Binding-site contacts:
Ligand atom N1 contacts residue VAL190 of chain 1.B at 3.6 Å.
Ligand atom O4 contacts residue PHE207 of chain 1.B at 3.7 Å.
Ligand atom O3B contacts residue ARG214 of chain 1.B at 3.8 Å.
Ligand atom O2B contacts residue ASN175 of chain 1.B at 3.1 Å (h-bond).
Ligand atom O4B contacts residue LEU250 of chain 1.B at 3.4 Å.
Ligand atom O3A contacts residue ASN175 of chain 1.B at 3.4 Å (h-bond).
Ligand atom C8' contacts residue TYR187 of chain 1.B at 3.3 Å (hydrophobic).
Ligand atom O2 contacts residue LEU206 of chain 1.B at 3.6 Å.
Ligand atom C4 contacts residue PHE207 of chain 1.B at 3.5 Å (hydrophobic).
Ligand atom C2 contacts residue PHE207 of chain 1.B at 3.4 Å (hydrophobic).
Ligand atom PB contacts residue ARG214 of chain 1.B at 3.7 Å.
Ligand atom O3B contacts residue GLN212 of chain 1.B at 3.5 Å (h-bond).
Ligand atom O2A contacts residue VAL190 of chain 1.B at 2.9 Å (h-bond).
Ligand atom O3' contacts residue GLN84 of chain 1.B at 3.0 Å (h-bond).
Ligand atom C3B contacts residue ASP276 of chain 1.B at 3.5 Å.
Ligand atom O4B contacts residue VAL190 of chain 1.B at 3.4 Å.
Ligand atom C4' contacts residue VAL83 of chain 1.B at 3.6 Å (hydrophobic).
Ligand atom O2B contacts residue ARG214 of chain 1.B at 3.1 Å (salt-bridge).
Ligand atom C4B contacts residue LEU250 of chain 1.B at 3.7 Å (hydrophobic).
Ligand atom N1 contacts residue PHE207 of chain 1.B at 3.7 Å.
Ligand atom O2 contacts residue THR205 of chain 1.B at 3.6 Å (h-bond).
Ligand atom N3 contacts residue THR205 of chain 1.B at 2.7 Å (h-bond).
Ligand atom O3B contacts residue ASP276 of chain 1.B at 2.9 Å (salt-bridge).
Ligand atom O2A contacts residue GLY189 of chain 1.B at 3.5 Å.
Ligand atom O4 contacts residue THR205 of chain 1.B at 3.5 Å (h-bond).
Ligand atom C2 contacts residue THR205 of chain 1.B at 3.6 Å.
Ligand atom C6 contacts residue ARG273 of chain 1.B at 3.7 Å.
Ligand atom O4' contacts residue GLN84 of chain 1.B at 3.7 Å.
Ligand atom C5B contacts residue VAL190 of chain 1.B at 3.8 Å (hydrophobic).
Ligand atom C8' contacts residue GLY189 of chain 1.B at 3.5 Å.
Ligand atom C6 contacts residue VAL190 of chain 1.B at 3.6 Å (hydrophobic).
Ligand atom O1B contacts residue ARG214 of chain 1.B at 2.7 Å (salt-bridge).
Ligand atom O6' contacts residue VAL83 of chain 1.B at 3.4 Å.
Ligand atom O2' contacts residue ARG273 of chain 1.B at 3.6 Å.
Ligand atom C4 contacts residue THR205 of chain 1.B at 3.5 Å.
Ligand atom O2 contacts residue PHE207 of chain 1.B at 2.9 Å (h-bond).
Ligand atom O3' contacts residue VAL83 of chain 1.B at 3.6 Å.
Ligand atom C1B contacts residue LEU250 of chain 1.B at 3.7 Å (hydrophobic).
Ligand atom N3 contacts residue PHE207 of chain 1.B at 3.4 Å.
Ligand atom N3 contacts residue PHE194 of chain 1.B at 3.5 Å.

This small molecule binds to this protein.
Small molecule (SMILES): CC(=O)N[C@H]1[C@@H](O[P](=O)(O)O[P](=O)(O)OC[C@H]2O[C@@H](n3ccc(=O)[nH]c3=O)[C@H](O)[C@@H]2O)O[C@H](CO)[C@@H](O)[C@@H]1O

Sequence of chain 1.B:
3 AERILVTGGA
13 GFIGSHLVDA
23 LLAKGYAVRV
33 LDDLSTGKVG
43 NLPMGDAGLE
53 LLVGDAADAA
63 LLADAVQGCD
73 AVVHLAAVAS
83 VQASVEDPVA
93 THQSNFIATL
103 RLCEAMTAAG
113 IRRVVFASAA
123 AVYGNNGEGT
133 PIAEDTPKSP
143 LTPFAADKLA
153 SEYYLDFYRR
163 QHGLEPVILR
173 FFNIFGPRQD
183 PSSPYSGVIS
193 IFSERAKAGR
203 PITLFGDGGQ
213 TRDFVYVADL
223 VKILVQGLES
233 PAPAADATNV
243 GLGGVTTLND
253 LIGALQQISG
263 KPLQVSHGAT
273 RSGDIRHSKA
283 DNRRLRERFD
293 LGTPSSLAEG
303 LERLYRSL